The protein below binds the small molecule below.
Small molecule (SMILES): Cc1ncc(COP(=O)(O)O)c(/C=N/CCOP(=O)(O)O)c1O

Sequence of chain 1.C:
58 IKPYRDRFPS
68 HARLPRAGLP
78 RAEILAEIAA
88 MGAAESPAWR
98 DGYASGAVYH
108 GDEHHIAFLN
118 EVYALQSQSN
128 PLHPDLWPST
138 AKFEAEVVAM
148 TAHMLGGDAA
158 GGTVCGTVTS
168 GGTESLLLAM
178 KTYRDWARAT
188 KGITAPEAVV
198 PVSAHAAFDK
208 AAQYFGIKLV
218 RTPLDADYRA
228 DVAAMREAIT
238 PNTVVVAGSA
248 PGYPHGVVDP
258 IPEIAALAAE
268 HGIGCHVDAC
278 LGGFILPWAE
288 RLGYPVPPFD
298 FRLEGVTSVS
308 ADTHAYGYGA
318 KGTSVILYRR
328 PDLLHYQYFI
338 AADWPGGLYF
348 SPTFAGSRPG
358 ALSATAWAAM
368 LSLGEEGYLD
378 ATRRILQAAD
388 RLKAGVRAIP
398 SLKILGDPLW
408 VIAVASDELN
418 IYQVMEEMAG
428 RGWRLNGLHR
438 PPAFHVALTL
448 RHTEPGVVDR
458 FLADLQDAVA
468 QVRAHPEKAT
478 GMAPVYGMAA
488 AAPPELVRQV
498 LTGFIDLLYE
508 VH

Binding-site contacts:
Ligand atom OAG contacts residue ASP309 of chain 1.C at 3.6 Å (salt-bridge).
Ligand atom PAQ contacts residue TYR106 of chain 1.C at 3.6 Å.
Ligand atom OAR contacts residue TYR106 of chain 1.C at 2.3 Å (h-bond).
Ligand atom CAA contacts residue HIS202 of chain 1.C at 3.7 Å.
Ligand atom CAI contacts residue HIS202 of chain 1.C at 3.7 Å.
Ligand atom OAG contacts residue GLY169 of chain 1.C at 3.0 Å.
Ligand atom OAF contacts residue ASP309 of chain 1.C at 3.2 Å (salt-bridge).
Ligand atom PAC contacts residue SER354 of chain 1.D at 3.6 Å.
Ligand atom NAJ contacts residue ASP275 of chain 1.C at 3.0 Å (salt-bridge).
Ligand atom CAM contacts residue ASP275 of chain 1.C at 3.1 Å.
Ligand atom NAJ contacts residue HIS202 of chain 1.C at 3.5 Å.
Ligand atom OAO contacts residue LEU278 of chain 1.C at 3.5 Å.
Ligand atom OAR contacts residue ALA104 of chain 1.C at 3.4 Å (h-bond).
Ligand atom CAL contacts residue ASP275 of chain 1.C at 3.5 Å.
Ligand atom OAF contacts residue GLY169 of chain 1.C at 3.7 Å.
Ligand atom CAM contacts residue PRO248 of chain 1.C at 3.7 Å (hydrophobic).
Ligand atom CAV contacts residue TYR250 of chain 1.C at 3.8 Å (hydrophobic).
Ligand atom OAO contacts residue TYR250 of chain 1.C at 3.4 Å.
Ligand atom OAP contacts residue ASN127 of chain 1.D at 3.2 Å (h-bond).
Ligand atom CAN contacts residue HIS202 of chain 1.C at 3.7 Å.
Ligand atom OAS contacts residue HIS130 of chain 1.D at 2.9 Å (h-bond).
Ligand atom NAJ contacts residue CYS277 of chain 1.C at 3.7 Å.
Ligand atom OAG contacts residue THR170 of chain 1.C at 3.3 Å (h-bond).
Ligand atom OAD contacts residue SER354 of chain 1.D at 3.1 Å (h-bond).
Ligand atom OAT contacts residue SER354 of chain 1.D at 3.5 Å (h-bond).
Ligand atom PAC contacts residue GLY169 of chain 1.C at 3.5 Å.
Ligand atom OAE contacts residue GLY169 of chain 1.C at 3.1 Å (h-bond).
Ligand atom OAE contacts residue THR170 of chain 1.C at 3.2 Å (h-bond).
Ligand atom OAF contacts residue SER354 of chain 1.D at 3.1 Å (h-bond).
Ligand atom CAK contacts residue HIS202 of chain 1.C at 3.5 Å.
Ligand atom CAL contacts residue HIS202 of chain 1.C at 3.7 Å.
Ligand atom PAQ contacts residue HIS130 of chain 1.D at 3.5 Å.
Ligand atom OAP contacts residue ALA104 of chain 1.C at 3.7 Å.
Ligand atom NAW contacts residue HIS202 of chain 1.C at 3.6 Å (h-bond).
Ligand atom OAP contacts residue HIS130 of chain 1.D at 2.9 Å (h-bond).
Ligand atom CAH contacts residue THR170 of chain 1.C at 3.8 Å.
Ligand atom OAE contacts residue GLY168 of chain 1.C at 3.7 Å.
Ligand atom OAF contacts residue HIS311 of chain 1.C at 2.7 Å (h-bond).
Ligand atom OAE contacts residue SER354 of chain 1.D at 3.3 Å (h-bond).
Ligand atom NAW contacts residue TYR250 of chain 1.C at 3.7 Å.

Sequence of chain 1.D:
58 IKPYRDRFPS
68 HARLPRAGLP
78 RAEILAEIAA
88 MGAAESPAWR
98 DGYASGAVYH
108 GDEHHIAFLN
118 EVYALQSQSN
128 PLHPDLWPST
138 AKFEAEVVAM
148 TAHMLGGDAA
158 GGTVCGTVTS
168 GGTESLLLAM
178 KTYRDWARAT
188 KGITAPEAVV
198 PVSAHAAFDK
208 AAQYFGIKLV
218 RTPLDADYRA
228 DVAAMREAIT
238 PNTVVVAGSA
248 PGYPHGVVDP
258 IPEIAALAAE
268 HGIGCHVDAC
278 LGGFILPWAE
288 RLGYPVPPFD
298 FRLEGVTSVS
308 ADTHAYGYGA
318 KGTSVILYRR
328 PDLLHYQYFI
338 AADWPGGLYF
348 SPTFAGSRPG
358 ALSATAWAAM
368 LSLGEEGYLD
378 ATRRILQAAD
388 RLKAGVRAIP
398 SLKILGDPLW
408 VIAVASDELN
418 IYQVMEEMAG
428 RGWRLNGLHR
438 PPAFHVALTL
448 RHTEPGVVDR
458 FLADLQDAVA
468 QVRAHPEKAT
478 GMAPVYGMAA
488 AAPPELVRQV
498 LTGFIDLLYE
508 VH